Binding-site contacts:
Ligand atom C1 contacts residue ASN524 of chain 1.A at 1.4 Å.
Ligand atom C7 contacts residue ASN524 of chain 1.A at 3.4 Å.
Ligand atom N2 contacts residue ASN524 of chain 1.A at 2.9 Å (h-bond).
Ligand atom C5 contacts residue ASN524 of chain 1.A at 3.6 Å.
Ligand atom C2 contacts residue ASN524 of chain 1.A at 2.5 Å.
Ligand atom O5 contacts residue ASN524 of chain 1.A at 2.3 Å (h-bond).
Ligand atom C3 contacts residue ASN524 of chain 1.A at 3.8 Å.
Ligand atom C5 contacts residue SER500 of chain 1.A at 4.2 Å.
Ligand atom O5 contacts residue SER500 of chain 1.A at 3.9 Å.
Ligand atom C4 contacts residue ASN524 of chain 1.A at 4.2 Å.
Ligand atom C6 contacts residue SER500 of chain 1.A at 3.7 Å.
Ligand atom O7 contacts residue ASN524 of chain 1.A at 3.7 Å.
Ligand atom O6 contacts residue SER500 of chain 1.A at 3.1 Å.

Sequence of chain 1.A:
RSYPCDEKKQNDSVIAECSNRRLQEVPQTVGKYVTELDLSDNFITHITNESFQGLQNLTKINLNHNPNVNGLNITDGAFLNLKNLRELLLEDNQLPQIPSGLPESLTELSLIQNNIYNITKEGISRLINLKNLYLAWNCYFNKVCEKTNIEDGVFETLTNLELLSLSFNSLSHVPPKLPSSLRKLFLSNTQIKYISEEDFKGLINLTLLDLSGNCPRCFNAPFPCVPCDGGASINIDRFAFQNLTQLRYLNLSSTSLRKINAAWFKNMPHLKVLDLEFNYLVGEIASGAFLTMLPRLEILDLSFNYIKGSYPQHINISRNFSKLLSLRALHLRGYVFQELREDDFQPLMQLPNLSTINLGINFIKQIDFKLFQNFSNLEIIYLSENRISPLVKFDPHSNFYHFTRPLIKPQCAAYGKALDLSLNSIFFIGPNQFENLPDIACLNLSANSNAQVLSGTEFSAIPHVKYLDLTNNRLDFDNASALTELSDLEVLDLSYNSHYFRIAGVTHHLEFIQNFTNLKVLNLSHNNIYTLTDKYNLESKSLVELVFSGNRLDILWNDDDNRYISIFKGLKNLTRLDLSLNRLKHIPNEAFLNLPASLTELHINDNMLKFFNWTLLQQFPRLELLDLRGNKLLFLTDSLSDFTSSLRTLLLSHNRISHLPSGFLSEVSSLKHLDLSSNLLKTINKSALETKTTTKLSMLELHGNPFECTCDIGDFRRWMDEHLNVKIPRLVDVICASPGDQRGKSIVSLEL

The small molecule below binds the protein below.
Small molecule (SMILES): CC(=O)N[C@@H]1[C@@H](O)[C@H](O)[C@@H](CO)O[C@H]1O